This protein binds this small molecule.
Small molecule (SMILES): Nc1ccn([C@@H]2O[C@H](CO[P](=O)(O)O[C@H]3[C@@H](O)[C@H](n4ccc(N)nc4=O)O[C@@H]3CO[P](=O)(O)O[C@H]3[C@@H](O)[C@H](n4ccc(N)nc4=O)O[C@@H]3CO)[C@@H](O)[C@H]2O)c(=O)n1

Binding-site contacts:
Ligand atom O4' contacts residue GLU74 of chain 3.C at 3.7 Å.
Ligand atom OP1 contacts residue PRO132 of chain 3.C at 3.6 Å.
Ligand atom C1' contacts residue GLU74 of chain 3.C at 3.8 Å.
Ligand atom P contacts residue LYS10 of chain 3.C at 4.0 Å.
Ligand atom O3' contacts residue ASN134 of chain 3.C at 4.2 Å.
Ligand atom OP1 contacts residue LYS8 of chain 3.C at 2.6 Å (salt-bridge).
Ligand atom O3' contacts residue LYS8 of chain 3.C at 3.8 Å.
Ligand atom OP1 contacts residue LYS10 of chain 3.C at 4.3 Å.
Ligand atom O5' contacts residue LYS8 of chain 3.C at 4.5 Å.
Ligand atom C2' contacts residue GLU74 of chain 3.C at 4.1 Å.
Ligand atom C4' contacts residue GLU74 of chain 3.C at 3.9 Å.
Ligand atom P contacts residue LYS8 of chain 3.C at 3.0 Å.
Ligand atom O2' contacts residue ASN134 of chain 3.C at 3.2 Å (h-bond).
Ligand atom O2' contacts residue LEU135 of chain 3.C at 4.3 Å.
Ligand atom OP1 contacts residue ASN134 of chain 3.C at 4.2 Å.
Ligand atom C2' contacts residue ASN134 of chain 3.C at 4.3 Å.
Ligand atom OP2 contacts residue LYS10 of chain 3.C at 2.9 Å.
Ligand atom O2' contacts residue GLU74 of chain 3.C at 3.2 Å.
Ligand atom OP2 contacts residue LYS8 of chain 3.C at 2.9 Å (salt-bridge).

Sequence of chain 3.C:
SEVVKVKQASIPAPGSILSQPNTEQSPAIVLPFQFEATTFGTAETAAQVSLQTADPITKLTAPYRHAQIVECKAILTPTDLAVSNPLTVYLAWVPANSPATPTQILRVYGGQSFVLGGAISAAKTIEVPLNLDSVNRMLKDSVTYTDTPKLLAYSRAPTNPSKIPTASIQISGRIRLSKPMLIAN